Sequence of chain 1.A:
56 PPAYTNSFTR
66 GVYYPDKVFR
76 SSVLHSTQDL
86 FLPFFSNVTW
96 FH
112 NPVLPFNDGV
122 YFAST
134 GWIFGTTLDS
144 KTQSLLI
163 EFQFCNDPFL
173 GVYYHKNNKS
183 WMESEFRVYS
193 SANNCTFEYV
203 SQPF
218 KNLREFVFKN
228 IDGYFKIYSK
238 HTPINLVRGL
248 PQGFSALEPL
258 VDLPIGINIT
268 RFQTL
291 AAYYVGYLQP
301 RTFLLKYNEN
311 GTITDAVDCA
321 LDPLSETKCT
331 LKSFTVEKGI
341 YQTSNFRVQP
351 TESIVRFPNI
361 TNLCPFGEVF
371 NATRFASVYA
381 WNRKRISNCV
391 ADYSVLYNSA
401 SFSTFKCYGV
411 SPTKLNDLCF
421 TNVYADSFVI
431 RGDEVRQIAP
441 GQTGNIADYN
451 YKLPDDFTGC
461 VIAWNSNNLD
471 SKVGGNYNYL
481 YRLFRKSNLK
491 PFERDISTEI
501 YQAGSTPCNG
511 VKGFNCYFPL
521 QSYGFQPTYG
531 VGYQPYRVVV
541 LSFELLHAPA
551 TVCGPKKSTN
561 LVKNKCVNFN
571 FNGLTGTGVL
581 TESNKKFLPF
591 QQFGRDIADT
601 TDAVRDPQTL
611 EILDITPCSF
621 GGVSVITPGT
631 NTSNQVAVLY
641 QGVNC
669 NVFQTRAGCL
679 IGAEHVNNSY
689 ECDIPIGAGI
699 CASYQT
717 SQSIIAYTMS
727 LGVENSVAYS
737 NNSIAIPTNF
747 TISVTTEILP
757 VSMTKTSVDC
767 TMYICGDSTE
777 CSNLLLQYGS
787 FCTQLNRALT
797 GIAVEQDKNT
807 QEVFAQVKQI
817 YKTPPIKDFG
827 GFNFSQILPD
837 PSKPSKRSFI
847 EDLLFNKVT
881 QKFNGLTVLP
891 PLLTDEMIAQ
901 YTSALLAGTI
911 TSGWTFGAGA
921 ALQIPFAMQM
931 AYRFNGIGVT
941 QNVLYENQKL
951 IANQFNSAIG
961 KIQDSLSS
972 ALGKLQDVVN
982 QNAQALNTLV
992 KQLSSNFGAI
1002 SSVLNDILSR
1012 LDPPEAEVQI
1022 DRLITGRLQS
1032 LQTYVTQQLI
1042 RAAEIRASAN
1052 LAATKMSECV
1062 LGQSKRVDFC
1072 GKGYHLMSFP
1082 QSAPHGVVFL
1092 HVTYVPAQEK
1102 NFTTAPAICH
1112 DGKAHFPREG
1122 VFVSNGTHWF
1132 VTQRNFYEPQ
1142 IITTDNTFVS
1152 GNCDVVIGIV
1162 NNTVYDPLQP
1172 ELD

Binding-site contacts:
Ligand atom O5 contacts residue ASN644 of chain 1.A at 2.4 Å (h-bond).
Ligand atom C1 contacts residue ASN644 of chain 1.A at 1.4 Å.
Ligand atom N2 contacts residue ASN644 of chain 1.A at 2.9 Å (h-bond).
Ligand atom C3 contacts residue ASN644 of chain 1.A at 3.8 Å.
Ligand atom O7 contacts residue ASN644 of chain 1.A at 3.2 Å (h-bond).
Ligand atom C8 contacts residue GLN672 of chain 1.A at 3.9 Å.
Ligand atom C5 contacts residue ASN644 of chain 1.A at 3.7 Å.
Ligand atom C2 contacts residue ASN644 of chain 1.A at 2.5 Å.
Ligand atom C4 contacts residue ASN644 of chain 1.A at 4.2 Å.
Ligand atom C8 contacts residue ASN644 of chain 1.A at 4.4 Å.
Ligand atom C7 contacts residue ASN644 of chain 1.A at 3.2 Å.

The protein below binds the small molecule below.
Small molecule (SMILES): CC(=O)N[C@@H]1[C@@H](O)[C@H](O)[C@@H](CO)O[C@H]1O